Sequence of chain 1.A:
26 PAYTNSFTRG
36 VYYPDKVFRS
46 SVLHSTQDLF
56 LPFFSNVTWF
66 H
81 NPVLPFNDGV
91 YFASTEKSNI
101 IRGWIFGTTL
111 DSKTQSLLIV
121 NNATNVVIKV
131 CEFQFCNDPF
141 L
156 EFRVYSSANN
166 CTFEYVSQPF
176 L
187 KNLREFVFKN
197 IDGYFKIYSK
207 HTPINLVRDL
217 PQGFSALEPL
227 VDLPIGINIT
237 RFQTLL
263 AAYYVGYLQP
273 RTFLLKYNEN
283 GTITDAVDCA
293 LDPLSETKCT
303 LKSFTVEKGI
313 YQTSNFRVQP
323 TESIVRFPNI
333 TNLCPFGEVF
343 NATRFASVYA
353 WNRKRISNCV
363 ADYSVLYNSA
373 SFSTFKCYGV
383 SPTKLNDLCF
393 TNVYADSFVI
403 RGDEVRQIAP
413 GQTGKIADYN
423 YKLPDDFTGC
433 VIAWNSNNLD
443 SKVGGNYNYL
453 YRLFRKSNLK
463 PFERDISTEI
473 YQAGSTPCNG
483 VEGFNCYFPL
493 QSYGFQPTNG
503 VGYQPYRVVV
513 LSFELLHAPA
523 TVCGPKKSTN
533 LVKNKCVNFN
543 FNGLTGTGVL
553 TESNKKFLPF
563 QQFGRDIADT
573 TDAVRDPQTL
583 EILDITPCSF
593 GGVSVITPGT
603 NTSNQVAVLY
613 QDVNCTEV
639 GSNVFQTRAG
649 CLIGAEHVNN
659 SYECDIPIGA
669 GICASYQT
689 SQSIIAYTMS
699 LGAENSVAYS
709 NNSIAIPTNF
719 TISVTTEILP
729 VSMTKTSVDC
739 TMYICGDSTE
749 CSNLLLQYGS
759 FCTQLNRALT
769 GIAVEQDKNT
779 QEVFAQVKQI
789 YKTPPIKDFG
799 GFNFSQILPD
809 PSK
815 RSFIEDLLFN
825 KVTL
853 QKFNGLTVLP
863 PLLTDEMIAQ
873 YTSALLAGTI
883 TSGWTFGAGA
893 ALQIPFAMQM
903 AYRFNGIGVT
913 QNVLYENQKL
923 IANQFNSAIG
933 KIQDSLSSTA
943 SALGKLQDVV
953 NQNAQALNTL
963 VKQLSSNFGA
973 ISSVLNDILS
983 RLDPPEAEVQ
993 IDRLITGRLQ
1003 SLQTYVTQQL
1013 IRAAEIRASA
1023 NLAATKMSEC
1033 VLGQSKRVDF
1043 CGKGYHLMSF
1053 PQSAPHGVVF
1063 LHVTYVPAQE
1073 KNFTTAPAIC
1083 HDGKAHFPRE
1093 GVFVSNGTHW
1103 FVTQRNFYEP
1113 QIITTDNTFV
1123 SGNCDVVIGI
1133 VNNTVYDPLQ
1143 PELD

Sequence of chain 1.C:
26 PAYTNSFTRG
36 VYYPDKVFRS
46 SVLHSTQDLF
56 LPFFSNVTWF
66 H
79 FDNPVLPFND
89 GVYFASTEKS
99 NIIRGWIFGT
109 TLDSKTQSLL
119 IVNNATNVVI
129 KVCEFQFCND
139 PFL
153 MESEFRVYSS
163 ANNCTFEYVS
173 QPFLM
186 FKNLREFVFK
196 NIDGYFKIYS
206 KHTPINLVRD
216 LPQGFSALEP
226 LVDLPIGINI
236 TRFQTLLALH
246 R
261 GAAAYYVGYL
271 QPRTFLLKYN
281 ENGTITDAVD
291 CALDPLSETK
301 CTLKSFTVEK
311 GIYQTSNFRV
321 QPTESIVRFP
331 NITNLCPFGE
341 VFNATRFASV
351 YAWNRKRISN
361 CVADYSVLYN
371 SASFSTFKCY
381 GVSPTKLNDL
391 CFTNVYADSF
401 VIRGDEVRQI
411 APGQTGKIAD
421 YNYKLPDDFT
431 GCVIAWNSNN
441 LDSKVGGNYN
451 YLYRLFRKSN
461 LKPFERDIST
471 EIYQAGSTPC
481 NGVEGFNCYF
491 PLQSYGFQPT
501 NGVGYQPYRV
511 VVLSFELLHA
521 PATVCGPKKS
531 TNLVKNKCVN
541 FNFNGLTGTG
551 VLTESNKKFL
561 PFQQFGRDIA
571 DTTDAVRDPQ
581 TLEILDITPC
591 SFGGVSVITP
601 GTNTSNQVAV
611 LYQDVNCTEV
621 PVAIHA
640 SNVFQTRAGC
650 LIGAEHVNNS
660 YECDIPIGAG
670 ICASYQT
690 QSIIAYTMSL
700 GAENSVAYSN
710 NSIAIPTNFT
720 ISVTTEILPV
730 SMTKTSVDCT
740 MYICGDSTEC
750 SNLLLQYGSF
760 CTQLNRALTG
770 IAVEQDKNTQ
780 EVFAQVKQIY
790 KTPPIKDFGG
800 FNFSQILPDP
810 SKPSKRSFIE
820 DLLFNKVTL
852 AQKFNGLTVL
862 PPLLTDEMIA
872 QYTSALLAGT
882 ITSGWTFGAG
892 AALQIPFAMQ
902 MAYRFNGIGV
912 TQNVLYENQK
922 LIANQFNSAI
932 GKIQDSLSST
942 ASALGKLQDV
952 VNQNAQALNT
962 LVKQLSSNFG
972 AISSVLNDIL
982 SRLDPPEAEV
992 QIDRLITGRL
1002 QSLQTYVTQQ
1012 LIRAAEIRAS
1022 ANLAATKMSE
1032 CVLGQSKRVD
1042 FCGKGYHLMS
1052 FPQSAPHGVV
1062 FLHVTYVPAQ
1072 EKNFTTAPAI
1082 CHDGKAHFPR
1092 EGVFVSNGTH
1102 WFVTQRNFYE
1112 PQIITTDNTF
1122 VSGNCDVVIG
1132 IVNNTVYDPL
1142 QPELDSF

Binding-site contacts:
Ligand atom C7 contacts residue SER112 of chain 1.A at 3.0 Å.
Ligand atom O7 contacts residue ASN164 of chain 1.A at 3.6 Å.
Ligand atom C2 contacts residue SER112 of chain 1.A at 4.2 Å.
Ligand atom O7 contacts residue GLU132 of chain 1.A at 3.1 Å (salt-bridge).
Ligand atom N2 contacts residue ASN165 of chain 1.A at 2.9 Å (h-bond).
Ligand atom O5 contacts residue ASN165 of chain 1.A at 2.4 Å (h-bond).
Ligand atom C2 contacts residue ASN165 of chain 1.A at 2.5 Å.
Ligand atom C3 contacts residue SER112 of chain 1.A at 4.2 Å.
Ligand atom C4 contacts residue ASN165 of chain 1.A at 4.3 Å.
Ligand atom C7 contacts residue GLU132 of chain 1.A at 3.8 Å.
Ligand atom C5 contacts residue ASN165 of chain 1.A at 3.7 Å.
Ligand atom C3 contacts residue GLU132 of chain 1.A at 3.8 Å.
Ligand atom C8 contacts residue ASN165 of chain 1.A at 4.3 Å.
Ligand atom C7 contacts residue ASN165 of chain 1.A at 3.2 Å.
Ligand atom N2 contacts residue SER112 of chain 1.A at 3.6 Å (h-bond).
Ligand atom C2 contacts residue GLU132 of chain 1.A at 3.7 Å.
Ligand atom O3 contacts residue GLU132 of chain 1.A at 3.2 Å (salt-bridge).
Ligand atom C1 contacts residue ASN165 of chain 1.A at 1.4 Å.
Ligand atom O3 contacts residue SER112 of chain 1.A at 2.9 Å (h-bond).
Ligand atom O7 contacts residue ASN165 of chain 1.A at 3.0 Å.
Ligand atom C8 contacts residue SER112 of chain 1.A at 3.3 Å.
Ligand atom O7 contacts residue SER112 of chain 1.A at 3.1 Å (h-bond).
Ligand atom O6 contacts residue ARG357 of chain 1.C at 3.9 Å.
Ligand atom C3 contacts residue ASN165 of chain 1.A at 3.8 Å.
Ligand atom C6 contacts residue ARG357 of chain 1.C at 3.9 Å.
Ligand atom O3 contacts residue LYS113 of chain 1.A at 4.3 Å.
Ligand atom C4 contacts residue GLU132 of chain 1.A at 3.8 Å.
Ligand atom N2 contacts residue GLU132 of chain 1.A at 4.3 Å.

The small molecule below binds the protein below.
Small molecule (SMILES): CC(=O)N[C@@H]1[C@@H](O)[C@H](O)[C@@H](CO)O[C@H]1O